The protein below binds the small molecule below.
Small molecule (SMILES): NCCCS(=O)(=O)NC[C@H]1O[C@@H](n2cnc3c(N)ncnc32)[C@H](O)[C@@H]1O

Binding-site contacts:
Ligand atom N12 contacts residue CYS582 of chain 1.A at 2.9 Å (h-bond).
Ligand atom N12 contacts residue GLY75 of chain 1.B at 1.3 Å.
Ligand atom O2S contacts residue CYS582 of chain 1.A at 3.3 Å.
Ligand atom C5' contacts residue ASP526 of chain 1.A at 3.6 Å.
Ligand atom C6 contacts residue VAL502 of chain 1.A at 3.6 Å (hydrophobic).
Ligand atom N5' contacts residue ALA524 of chain 1.A at 2.8 Å (h-bond).
Ligand atom O3' contacts residue ASP452 of chain 1.A at 2.4 Å (salt-bridge).
Ligand atom C8 contacts residue ASN527 of chain 1.A at 3.2 Å.
Ligand atom O2' contacts residue ASP452 of chain 1.A at 3.1 Å (salt-bridge).
Ligand atom N1 contacts residue VAL502 of chain 1.A at 3.1 Å (h-bond).
Ligand atom N7 contacts residue ASN527 of chain 1.A at 3.1 Å (h-bond).
Ligand atom C3' contacts residue ASP452 of chain 1.A at 3.6 Å.
Ligand atom C11 contacts residue CYS582 of chain 1.A at 2.7 Å (hydrophobic).
Ligand atom C8 contacts residue ASP526 of chain 1.A at 3.4 Å.
Ligand atom N12 contacts residue THR550 of chain 1.A at 3.2 Å (h-bond).
Ligand atom C11 contacts residue THR550 of chain 1.A at 3.1 Å.
Ligand atom N6 contacts residue VAL502 of chain 1.A at 3.0 Å (h-bond).
Ligand atom C1' contacts residue ASP452 of chain 1.A at 3.2 Å.
Ligand atom C10 contacts residue CYS582 of chain 1.A at 1.7 Å (hydrophobic).
Ligand atom C1S contacts residue CYS582 of chain 1.A at 2.7 Å (hydrophobic).
Ligand atom O3S contacts residue ILE427 of chain 1.A at 3.1 Å (h-bond).
Ligand atom O4' contacts residue ALA524 of chain 1.A at 3.5 Å (h-bond).
Ligand atom C4' contacts residue ALA524 of chain 1.A at 3.7 Å (hydrophobic).
Ligand atom C10 contacts residue GLY75 of chain 1.B at 3.6 Å.
Ligand atom C1S contacts residue LEU525 of chain 1.A at 3.8 Å (hydrophobic).
Ligand atom O3' contacts residue LYS476 of chain 1.A at 3.2 Å (salt-bridge).
Ligand atom C5' contacts residue ALA524 of chain 1.A at 3.5 Å (hydrophobic).
Ligand atom N3 contacts residue ASP452 of chain 1.A at 3.1 Å (salt-bridge).
Ligand atom C2 contacts residue MET453 of chain 1.A at 3.8 Å (hydrophobic).
Ligand atom C4 contacts residue MET453 of chain 1.A at 3.7 Å (hydrophobic).
Ligand atom O3S contacts residue ALA426 of chain 1.A at 3.2 Å (h-bond).
Ligand atom C5 contacts residue LEU525 of chain 1.A at 3.7 Å (hydrophobic).
Ligand atom C11 contacts residue ILE427 of chain 1.A at 3.5 Å (hydrophobic).
Ligand atom C2' contacts residue ASP452 of chain 1.A at 3.6 Å.
Ligand atom N3 contacts residue MET453 of chain 1.A at 3.7 Å.
Ligand atom N6 contacts residue ALA530 of chain 1.A at 3.8 Å.
Ligand atom C11 contacts residue GLY75 of chain 1.B at 2.4 Å.
Ligand atom O2' contacts residue MET453 of chain 1.A at 3.5 Å.
Ligand atom C1S contacts residue ASP526 of chain 1.A at 3.6 Å.
Ligand atom O2' contacts residue ASP454 of chain 1.A at 2.8 Å (salt-bridge).

Sequence of chain 1.B:
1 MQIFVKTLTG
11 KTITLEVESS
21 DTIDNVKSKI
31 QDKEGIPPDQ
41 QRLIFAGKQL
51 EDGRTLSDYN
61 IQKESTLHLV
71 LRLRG

Sequence of chain 1.A:
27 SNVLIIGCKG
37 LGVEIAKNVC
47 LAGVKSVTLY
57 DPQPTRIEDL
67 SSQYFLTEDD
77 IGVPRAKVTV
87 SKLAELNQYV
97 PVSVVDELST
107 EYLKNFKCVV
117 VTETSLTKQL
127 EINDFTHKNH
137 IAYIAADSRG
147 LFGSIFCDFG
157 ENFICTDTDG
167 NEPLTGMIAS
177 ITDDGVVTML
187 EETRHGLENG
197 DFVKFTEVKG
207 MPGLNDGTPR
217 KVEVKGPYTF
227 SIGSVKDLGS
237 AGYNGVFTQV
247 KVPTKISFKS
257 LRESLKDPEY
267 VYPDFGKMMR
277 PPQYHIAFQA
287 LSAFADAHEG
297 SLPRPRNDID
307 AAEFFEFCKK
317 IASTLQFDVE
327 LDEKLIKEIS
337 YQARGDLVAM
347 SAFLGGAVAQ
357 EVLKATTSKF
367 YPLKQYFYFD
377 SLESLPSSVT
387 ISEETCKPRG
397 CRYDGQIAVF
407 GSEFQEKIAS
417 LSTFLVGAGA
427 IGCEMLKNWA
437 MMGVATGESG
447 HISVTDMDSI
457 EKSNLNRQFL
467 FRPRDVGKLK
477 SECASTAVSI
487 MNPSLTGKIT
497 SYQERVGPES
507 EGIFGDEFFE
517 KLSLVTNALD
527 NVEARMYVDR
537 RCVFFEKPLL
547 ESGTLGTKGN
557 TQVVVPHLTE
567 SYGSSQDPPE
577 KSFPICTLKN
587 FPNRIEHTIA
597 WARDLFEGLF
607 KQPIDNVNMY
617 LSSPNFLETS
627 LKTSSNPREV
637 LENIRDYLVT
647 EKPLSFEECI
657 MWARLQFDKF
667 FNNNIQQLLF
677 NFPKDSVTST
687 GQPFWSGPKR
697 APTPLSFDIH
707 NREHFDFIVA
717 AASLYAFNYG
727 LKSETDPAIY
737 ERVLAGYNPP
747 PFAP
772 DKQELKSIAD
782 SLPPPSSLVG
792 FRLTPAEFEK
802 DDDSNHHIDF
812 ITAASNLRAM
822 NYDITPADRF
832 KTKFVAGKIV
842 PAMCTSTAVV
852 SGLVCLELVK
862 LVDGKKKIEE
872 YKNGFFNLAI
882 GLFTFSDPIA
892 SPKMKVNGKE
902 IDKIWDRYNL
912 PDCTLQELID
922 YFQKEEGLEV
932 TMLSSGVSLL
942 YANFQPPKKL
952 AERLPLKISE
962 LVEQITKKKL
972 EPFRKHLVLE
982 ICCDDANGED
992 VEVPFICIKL